Sequence of chain 1.B:
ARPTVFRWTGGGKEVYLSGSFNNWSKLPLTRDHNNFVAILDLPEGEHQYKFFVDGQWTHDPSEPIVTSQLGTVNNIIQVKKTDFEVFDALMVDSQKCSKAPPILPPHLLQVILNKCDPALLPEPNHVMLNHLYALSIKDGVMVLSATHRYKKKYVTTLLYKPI

This protein binds this small molecule.
Small molecule (SMILES): COc1nc(N(C)C)ccc1-c1cc2c(C(=O)O)c[nH]c2cc1Cl

Binding-site contacts:
Ligand atom C15 contacts residue ASP90 of chain 1.A at 3.7 Å.
Ligand atom C12 contacts residue ASP90 of chain 1.A at 3.7 Å.
Ligand atom N2 contacts residue VAL47 of chain 1.B at 3.2 Å.
Ligand atom C5 contacts residue ILE48 of chain 1.A at 3.9 Å (hydrophobic).
Ligand atom C5 contacts residue LYS33 of chain 1.A at 3.7 Å.
Ligand atom N3 contacts residue ASP90 of chain 1.A at 2.8 Å (salt-bridge).
Ligand atom C16 contacts residue ARG17 of chain 1.B at 3.8 Å.
Ligand atom C1 contacts residue VAL13 of chain 1.A at 3.9 Å (hydrophobic).
Ligand atom C17 contacts residue LYS31 of chain 1.A at 4.0 Å.
Ligand atom C4 contacts residue LEU20 of chain 1.A at 3.8 Å (hydrophobic).
Ligand atom C11 contacts residue ARG17 of chain 1.B at 3.8 Å.
Ligand atom CL1 contacts residue PHE92 of chain 1.A at 3.8 Å.
Ligand atom C12 contacts residue ILE48 of chain 1.A at 3.7 Å (hydrophobic).
Ligand atom C9 contacts residue ILE48 of chain 1.A at 4.0 Å (hydrophobic).
Ligand atom C13 contacts residue ILE48 of chain 1.A at 3.7 Å (hydrophobic).
Ligand atom C13 contacts residue ASP90 of chain 1.A at 3.9 Å.
Ligand atom C3 contacts residue LYS33 of chain 1.A at 3.9 Å.
Ligand atom C4 contacts residue LYS33 of chain 1.A at 3.6 Å.
Ligand atom CL1 contacts residue VAL15 of chain 1.B at 3.6 Å.
Ligand atom C8 contacts residue VAL47 of chain 1.B at 3.8 Å (hydrophobic).
Ligand atom C8 contacts residue ASP42 of chain 1.B at 3.9 Å.
Ligand atom C5 contacts residue LEU20 of chain 1.A at 3.8 Å (hydrophobic).
Ligand atom CL1 contacts residue ILE49 of chain 1.B at 3.6 Å.
Ligand atom O2 contacts residue LYS31 of chain 1.A at 3.3 Å.
Ligand atom N3 contacts residue ARG17 of chain 1.B at 3.3 Å (salt-bridge).
Ligand atom C3 contacts residue VAL47 of chain 1.B at 3.7 Å (hydrophobic).
Ligand atom N2 contacts residue ASP42 of chain 1.B at 3.9 Å.
Ligand atom N3 contacts residue ILE48 of chain 1.A at 3.9 Å.
Ligand atom C2 contacts residue GLY21 of chain 1.A at 3.5 Å.
Ligand atom C7 contacts residue VAL47 of chain 1.B at 3.4 Å (hydrophobic).
Ligand atom C8 contacts residue ASN45 of chain 1.B at 3.3 Å.
Ligand atom C2 contacts residue LEU20 of chain 1.A at 3.4 Å (hydrophobic).
Ligand atom N3 contacts residue ASN50 of chain 1.A at 4.0 Å.
Ligand atom C15 contacts residue ARG17 of chain 1.B at 3.5 Å.
Ligand atom C1 contacts residue ASP42 of chain 1.B at 3.5 Å.
Ligand atom C2 contacts residue VAL13 of chain 1.A at 4.0 Å (hydrophobic).
Ligand atom C4 contacts residue VAL13 of chain 1.A at 3.8 Å (hydrophobic).
Ligand atom O1 contacts residue VAL47 of chain 1.B at 3.4 Å.
Ligand atom C12 contacts residue ARG17 of chain 1.B at 3.8 Å.
Ligand atom N1 contacts residue VAL13 of chain 1.A at 3.7 Å.

Sequence of chain 1.A:
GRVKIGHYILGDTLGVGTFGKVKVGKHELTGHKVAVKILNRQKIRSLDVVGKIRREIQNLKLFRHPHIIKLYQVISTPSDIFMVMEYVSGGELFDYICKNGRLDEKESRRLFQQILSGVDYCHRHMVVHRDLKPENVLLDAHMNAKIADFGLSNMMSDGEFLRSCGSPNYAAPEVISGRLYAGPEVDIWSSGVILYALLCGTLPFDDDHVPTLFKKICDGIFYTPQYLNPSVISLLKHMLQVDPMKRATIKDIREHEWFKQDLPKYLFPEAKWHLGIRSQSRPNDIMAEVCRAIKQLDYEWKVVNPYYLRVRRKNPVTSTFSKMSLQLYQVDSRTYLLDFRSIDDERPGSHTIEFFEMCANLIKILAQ